The protein below binds the small molecule below.
Small molecule (SMILES): CC(=O)N[C@H]1[C@H](O[C@H]2[C@H](O)[C@@H](NC(C)=O)CO[C@@H]2CO)O[C@H](CO)[C@@H](O[C@@H]2O[C@H](CO[C@H]3O[C@H](CO)[C@@H](O)[C@H](O)[C@@H]3O)[C@@H](O)[C@H](O[C@H]3O[C@H](CO)[C@@H](O)[C@H](O)[C@@H]3O)[C@@H]2O)[C@@H]1O

Binding-site contacts:
Ligand atom C6 contacts residue GLU213 of chain 1.C at 3.6 Å.
Ligand atom C1 contacts residue SER447 of chain 1.C at 3.8 Å.
Ligand atom N2 contacts residue PHE377 of chain 1.C at 4.3 Å.
Ligand atom C7 contacts residue ASN378 of chain 1.C at 4.1 Å.
Ligand atom O7 contacts residue ASN378 of chain 1.C at 3.3 Å (h-bond).
Ligand atom C7 contacts residue PHE377 of chain 1.C at 3.6 Å (hydrophobic).
Ligand atom C5 contacts residue GLU213 of chain 1.C at 3.4 Å.
Ligand atom C8 contacts residue PHE377 of chain 1.C at 3.4 Å (hydrophobic).
Ligand atom O4 contacts residue GLU213 of chain 1.C at 4.2 Å.
Ligand atom C1 contacts residue ASN264 of chain 1.C at 1.4 Å.
Ligand atom N2 contacts residue SER447 of chain 1.C at 3.4 Å.
Ligand atom N2 contacts residue ASN264 of chain 1.C at 2.9 Å (h-bond).
Ligand atom C4 contacts residue ASN264 of chain 1.C at 4.2 Å.
Ligand atom C2 contacts residue ASN264 of chain 1.C at 2.4 Å.
Ligand atom C5 contacts residue NAG1 of chain 1.P at 4.3 Å.
Ligand atom C6 contacts residue SER211 of chain 1.C at 3.5 Å.
Ligand atom C4 contacts residue VAL446 of chain 1.C at 3.9 Å (hydrophobic).
Ligand atom O6 contacts residue GLY380 of chain 1.C at 3.5 Å.
Ligand atom C2 contacts residue SER447 of chain 1.C at 3.9 Å.
Ligand atom C3 contacts residue ASN264 of chain 1.C at 3.7 Å.
Ligand atom C7 contacts residue ASN264 of chain 1.C at 3.9 Å.
Ligand atom O3 contacts residue CYS445 of chain 1.C at 4.2 Å.
Ligand atom O5 contacts residue NAG1 of chain 1.P at 3.6 Å.
Ligand atom O4 contacts residue VAL446 of chain 1.C at 3.7 Å.
Ligand atom C3 contacts residue SER447 of chain 1.C at 4.0 Å.
Ligand atom O6 contacts residue GLU213 of chain 1.C at 3.1 Å (salt-bridge).
Ligand atom O6 contacts residue SER211 of chain 1.C at 2.8 Å (h-bond).
Ligand atom C8 contacts residue VAL446 of chain 1.C at 3.2 Å (hydrophobic).
Ligand atom C5 contacts residue VAL446 of chain 1.C at 3.5 Å (hydrophobic).
Ligand atom O7 contacts residue PHE377 of chain 1.C at 3.7 Å.
Ligand atom C8 contacts residue LEU263 of chain 1.C at 3.7 Å (hydrophobic).
Ligand atom C3 contacts residue VAL446 of chain 1.C at 3.9 Å (hydrophobic).
Ligand atom C5 contacts residue ASN264 of chain 1.C at 3.6 Å.
Ligand atom O5 contacts residue VAL446 of chain 1.C at 4.3 Å.
Ligand atom O5 contacts residue ASN264 of chain 1.C at 2.3 Å (h-bond).
Ligand atom C1 contacts residue NAG1 of chain 1.P at 4.0 Å.
Ligand atom C8 contacts residue VAL256 of chain 1.C at 3.6 Å (hydrophobic).
Ligand atom O5 contacts residue GLU213 of chain 1.C at 4.2 Å.
Ligand atom C7 contacts residue VAL446 of chain 1.C at 4.3 Å (hydrophobic).
Ligand atom C6 contacts residue GLU213 of chain 1.C at 3.5 Å.

Sequence of chain 1.C:
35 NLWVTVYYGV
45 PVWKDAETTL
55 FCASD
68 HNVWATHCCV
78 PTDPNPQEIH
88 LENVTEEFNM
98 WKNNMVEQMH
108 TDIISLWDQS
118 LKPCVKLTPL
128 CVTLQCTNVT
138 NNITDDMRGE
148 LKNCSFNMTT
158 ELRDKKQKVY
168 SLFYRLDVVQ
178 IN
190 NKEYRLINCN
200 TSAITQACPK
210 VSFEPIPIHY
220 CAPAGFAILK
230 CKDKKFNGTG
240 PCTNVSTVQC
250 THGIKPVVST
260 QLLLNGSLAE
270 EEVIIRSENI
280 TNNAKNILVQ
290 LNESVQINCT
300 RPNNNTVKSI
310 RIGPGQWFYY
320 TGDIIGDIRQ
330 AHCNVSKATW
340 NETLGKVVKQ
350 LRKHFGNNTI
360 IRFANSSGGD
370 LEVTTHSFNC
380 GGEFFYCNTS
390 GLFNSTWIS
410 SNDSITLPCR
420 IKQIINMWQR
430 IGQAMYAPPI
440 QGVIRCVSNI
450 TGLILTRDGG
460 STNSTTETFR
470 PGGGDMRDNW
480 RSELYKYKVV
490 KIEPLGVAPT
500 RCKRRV